Sequence of chain 51.A:
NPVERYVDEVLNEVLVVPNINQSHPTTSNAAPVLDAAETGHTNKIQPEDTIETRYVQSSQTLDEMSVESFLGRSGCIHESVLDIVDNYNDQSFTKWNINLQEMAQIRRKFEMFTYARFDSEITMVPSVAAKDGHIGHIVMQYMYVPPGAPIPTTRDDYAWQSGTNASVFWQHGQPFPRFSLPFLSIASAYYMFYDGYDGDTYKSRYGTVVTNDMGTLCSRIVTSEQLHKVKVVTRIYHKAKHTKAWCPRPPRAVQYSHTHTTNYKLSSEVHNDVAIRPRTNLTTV

This small molecule binds to this protein.
Small molecule (SMILES): Cc1cc(CCCOc2c(C)cc(-c3nnn(C)n3)cc2C)on1

Binding-site contacts:
Ligand atom N5A contacts residue PHE179 of chain 51.A at 3.3 Å.
Ligand atom CM6 contacts residue TYR144 of chain 51.A at 3.7 Å (hydrophobic).
Ligand atom C4 contacts residue LEU100 of chain 51.A at 3.9 Å (hydrophobic).
Ligand atom C4 contacts residue MET214 of chain 51.A at 3.7 Å (hydrophobic).
Ligand atom C1B contacts residue LEU181 of chain 51.A at 4.0 Å (hydrophobic).
Ligand atom N1A contacts residue MET124 of chain 51.A at 3.6 Å.
Ligand atom N5A contacts residue MET124 of chain 51.A at 3.9 Å.
Ligand atom C5B contacts residue LEU181 of chain 51.A at 3.6 Å (hydrophobic).
Ligand atom O1 contacts residue LEU100 of chain 51.A at 3.7 Å.
Ligand atom N4A contacts residue TYR144 of chain 51.A at 3.7 Å.
Ligand atom C1B contacts residue ILE98 of chain 51.A at 3.7 Å (hydrophobic).
Ligand atom N3A contacts residue PHE179 of chain 51.A at 3.7 Å.
Ligand atom C6B contacts residue LEU181 of chain 51.A at 3.5 Å (hydrophobic).
Ligand atom C5 contacts residue MET214 of chain 51.A at 3.4 Å (hydrophobic).
Ligand atom C2B contacts residue ILE122 of chain 51.A at 4.0 Å (hydrophobic).
Ligand atom C6B contacts residue ILE98 of chain 51.A at 3.8 Å (hydrophobic).
Ligand atom C3 contacts residue LEU100 of chain 51.A at 3.8 Å (hydrophobic).
Ligand atom N3A contacts residue TYR144 of chain 51.A at 3.2 Å.
Ligand atom N4A contacts residue PHE179 of chain 51.A at 3.5 Å.
Ligand atom C2A contacts residue PHE179 of chain 51.A at 3.5 Å (hydrophobic).
Ligand atom N1A contacts residue PHE179 of chain 51.A at 3.3 Å.
Ligand atom N5A contacts residue LEU217 of chain 51.A at 3.6 Å.
Ligand atom CM4 contacts residue ALA166 of chain 51.A at 3.1 Å (hydrophobic).
Ligand atom C2A contacts residue LEU217 of chain 51.A at 4.0 Å (hydrophobic).
Ligand atom CM4 contacts residue TYR144 of chain 51.A at 3.8 Å (hydrophobic).
Ligand atom N2 contacts residue MET214 of chain 51.A at 3.8 Å.
Ligand atom CM3 contacts residue TYR190 of chain 51.A at 3.6 Å (hydrophobic).
Ligand atom CM6 contacts residue LEU181 of chain 51.A at 3.8 Å (hydrophobic).
Ligand atom N1A contacts residue LEU217 of chain 51.A at 3.3 Å.
Ligand atom CM2 contacts residue ILE77 of chain 51.A at 3.8 Å (hydrophobic).
Ligand atom CM4 contacts residue VAL168 of chain 51.A at 3.9 Å (hydrophobic).
Ligand atom C1C contacts residue MET214 of chain 51.A at 3.2 Å (hydrophobic).
Ligand atom O1B contacts residue ILE98 of chain 51.A at 3.2 Å.
Ligand atom N2 contacts residue LEU100 of chain 51.A at 3.8 Å.
Ligand atom CM6 contacts residue LEU184 of chain 51.A at 3.7 Å (hydrophobic).
Ligand atom C5B contacts residue TYR144 of chain 51.A at 3.8 Å (hydrophobic).
Ligand atom CM4 contacts residue TYR142 of chain 51.A at 3.7 Å (hydrophobic).
Ligand atom O1 contacts residue MET214 of chain 51.A at 3.2 Å.
Ligand atom CM2 contacts residue ILE122 of chain 51.A at 3.8 Å (hydrophobic).
Ligand atom C4 contacts residue TYR190 of chain 51.A at 3.7 Å (hydrophobic).